This small molecule binds to this protein.
Small molecule (SMILES): Cc1ccc(C(=O)c2cc(O)c(O)c([N+](=O)[O-])c2)cc1

Sequence of chain 2.A:
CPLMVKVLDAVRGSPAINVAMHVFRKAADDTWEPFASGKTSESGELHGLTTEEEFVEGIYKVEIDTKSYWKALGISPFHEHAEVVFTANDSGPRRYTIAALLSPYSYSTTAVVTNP

Binding-site contacts:
Ligand atom C14 contacts residue TCW1 of chain 2.C at 1.6 Å.
Ligand atom C1 contacts residue LYS15 of chain 1.A at 3.7 Å.
Ligand atom O7 contacts residue TCW1 of chain 2.C at 0.2 Å (h-bond).
Ligand atom C3 contacts residue TCW1 of chain 2.C at 1.1 Å.
Ligand atom N9 contacts residue TCW1 of chain 2.C at 0.6 Å.
Ligand atom O11 contacts residue LYS15 of chain 2.A at 3.1 Å (salt-bridge).
Ligand atom C6 contacts residue TCW1 of chain 2.C at 1.1 Å.
Ligand atom C20 contacts residue THR119 of chain 1.A at 3.0 Å.
Ligand atom C19 contacts residue TCW1 of chain 2.C at 0.9 Å.
Ligand atom C20 contacts residue SER117 of chain 1.A at 3.0 Å.
Ligand atom C4 contacts residue LEU17 of chain 1.A at 3.5 Å (hydrophobic).
Ligand atom C2 contacts residue TCW1 of chain 2.C at 0.6 Å.
Ligand atom C1 contacts residue TCW1 of chain 2.C at 0.5 Å.
Ligand atom O10 contacts residue TCW1 of chain 2.C at 1.1 Å.
Ligand atom C17 contacts residue TCW1 of chain 2.C at 1.7 Å.
Ligand atom O13 contacts residue ALA108 of chain 2.A at 3.1 Å.
Ligand atom O11 contacts residue TCW1 of chain 2.C at 0.2 Å (h-bond).
Ligand atom O13 contacts residue LEU17 of chain 1.A at 3.1 Å.
Ligand atom C4 contacts residue TCW1 of chain 2.C at 0.8 Å.
Ligand atom O8 contacts residue TCW1 of chain 2.C at 0.4 Å (h-bond).
Ligand atom C20 contacts residue THR118 of chain 1.A at 3.7 Å.
Ligand atom C12 contacts residue ALA108 of chain 2.A at 3.6 Å (hydrophobic).
Ligand atom C16 contacts residue TCW1 of chain 2.C at 2.1 Å.
Ligand atom O10 contacts residue LEU17 of chain 2.A at 3.2 Å.
Ligand atom C3 contacts residue ALA108 of chain 2.A at 3.7 Å (hydrophobic).
Ligand atom C15 contacts residue ALA108 of chain 1.A at 3.6 Å (hydrophobic).
Ligand atom O13 contacts residue TCW1 of chain 2.C at 2.8 Å (h-bond).
Ligand atom C5 contacts residue TCW1 of chain 2.C at 0.6 Å.
Ligand atom C12 contacts residue TCW1 of chain 2.C at 2.2 Å.
Ligand atom O8 contacts residue LYS15 of chain 2.A at 2.8 Å (salt-bridge).
Ligand atom C12 contacts residue LEU17 of chain 1.A at 3.2 Å (hydrophobic).
Ligand atom O7 contacts residue LYS15 of chain 1.A at 3.2 Å (salt-bridge).
Ligand atom C15 contacts residue TCW1 of chain 2.C at 2.1 Å.
Ligand atom C3 contacts residue LEU17 of chain 1.A at 3.4 Å (hydrophobic).
Ligand atom O8 contacts residue LYS15 of chain 1.A at 3.1 Å (salt-bridge).
Ligand atom C18 contacts residue TCW1 of chain 2.C at 1.0 Å.
Ligand atom C20 contacts residue TCW1 of chain 2.C at 3.0 Å.
Ligand atom C16 contacts residue ALA108 of chain 1.A at 3.5 Å (hydrophobic).
Ligand atom C1 contacts residue LYS15 of chain 2.A at 3.7 Å.
Ligand atom O10 contacts residue ALA108 of chain 1.A at 3.5 Å.

Sequence of chain 1.A:
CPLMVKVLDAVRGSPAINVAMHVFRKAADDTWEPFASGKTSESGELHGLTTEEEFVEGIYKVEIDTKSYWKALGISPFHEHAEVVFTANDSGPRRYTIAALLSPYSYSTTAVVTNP